Binding-site contacts:
Ligand atom C07 contacts residue TYR63 of chain 1.A at 3.6 Å (hydrophobic).
Ligand atom C06 contacts residue SER28 of chain 1.A at 4.3 Å.
Ligand atom C15 contacts residue TYR63 of chain 1.A at 3.6 Å (hydrophobic).
Ligand atom O18 contacts residue LYS117 of chain 1.A at 3.1 Å (salt-bridge).
Ligand atom C17 contacts residue ASP26 of chain 1.A at 4.0 Å.
Ligand atom C09 contacts residue TYR63 of chain 1.A at 4.0 Å (hydrophobic).
Ligand atom C05 contacts residue ASP26 of chain 1.A at 3.7 Å.
Ligand atom O18 contacts residue GLU122 of chain 1.A at 3.3 Å (salt-bridge).
Ligand atom N04 contacts residue ASP26 of chain 1.A at 4.1 Å.
Ligand atom C07 contacts residue ASP26 of chain 1.A at 3.4 Å.
Ligand atom C01 contacts residue SER28 of chain 1.A at 3.9 Å.
Ligand atom C13 contacts residue LYS117 of chain 1.A at 4.0 Å.
Ligand atom C14 contacts residue ASP26 of chain 1.A at 3.7 Å.
Ligand atom C17 contacts residue LYS117 of chain 1.A at 4.0 Å.
Ligand atom O16 contacts residue ASP26 of chain 1.A at 3.6 Å.
Ligand atom C07 contacts residue ARG73 of chain 1.A at 3.4 Å.
Ligand atom C03 contacts residue ARG73 of chain 1.A at 4.0 Å.
Ligand atom C06 contacts residue ASP26 of chain 1.A at 3.9 Å.
Ligand atom O16 contacts residue TYR123 of chain 1.A at 3.5 Å.
Ligand atom C15 contacts residue ASP26 of chain 1.A at 3.8 Å.
Ligand atom C17 contacts residue GLU122 of chain 1.A at 3.1 Å.
Ligand atom N08 contacts residue TYR63 of chain 1.A at 4.3 Å.
Ligand atom C05 contacts residue ARG73 of chain 1.A at 4.2 Å.
Ligand atom N04 contacts residue ARG73 of chain 1.A at 3.9 Å.
Ligand atom C12 contacts residue LYS117 of chain 1.A at 4.2 Å.
Ligand atom C10 contacts residue TYR63 of chain 1.A at 4.3 Å (hydrophobic).
Ligand atom C02 contacts residue SER28 of chain 1.A at 4.0 Å.
Ligand atom C17 contacts residue TYR123 of chain 1.A at 3.5 Å (hydrophobic).
Ligand atom N08 contacts residue ARG73 of chain 1.A at 3.6 Å (salt-bridge).
Ligand atom O16 contacts residue GLU122 of chain 1.A at 4.5 Å.
Ligand atom C17 contacts residue ASN25 of chain 1.A at 4.4 Å.
Ligand atom C13 contacts residue ASP26 of chain 1.A at 4.2 Å.
Ligand atom C09 contacts residue ARG73 of chain 1.A at 3.7 Å.

Sequence of chain 1.A:
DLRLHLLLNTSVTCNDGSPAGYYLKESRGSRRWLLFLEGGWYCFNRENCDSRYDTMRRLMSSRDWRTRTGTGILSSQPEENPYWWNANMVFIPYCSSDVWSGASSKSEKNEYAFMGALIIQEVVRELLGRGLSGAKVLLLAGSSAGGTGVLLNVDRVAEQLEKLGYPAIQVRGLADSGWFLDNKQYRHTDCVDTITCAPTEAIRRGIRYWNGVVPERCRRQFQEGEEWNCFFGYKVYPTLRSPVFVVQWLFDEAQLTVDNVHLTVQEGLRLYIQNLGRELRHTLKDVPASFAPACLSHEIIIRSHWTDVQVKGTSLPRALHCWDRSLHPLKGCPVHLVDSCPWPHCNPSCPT

The protein below binds the small molecule below.
Small molecule (SMILES): c1ccc(CNCc2ccc3c(c2)OCO3)nc1